Sequence of chain 1.D:
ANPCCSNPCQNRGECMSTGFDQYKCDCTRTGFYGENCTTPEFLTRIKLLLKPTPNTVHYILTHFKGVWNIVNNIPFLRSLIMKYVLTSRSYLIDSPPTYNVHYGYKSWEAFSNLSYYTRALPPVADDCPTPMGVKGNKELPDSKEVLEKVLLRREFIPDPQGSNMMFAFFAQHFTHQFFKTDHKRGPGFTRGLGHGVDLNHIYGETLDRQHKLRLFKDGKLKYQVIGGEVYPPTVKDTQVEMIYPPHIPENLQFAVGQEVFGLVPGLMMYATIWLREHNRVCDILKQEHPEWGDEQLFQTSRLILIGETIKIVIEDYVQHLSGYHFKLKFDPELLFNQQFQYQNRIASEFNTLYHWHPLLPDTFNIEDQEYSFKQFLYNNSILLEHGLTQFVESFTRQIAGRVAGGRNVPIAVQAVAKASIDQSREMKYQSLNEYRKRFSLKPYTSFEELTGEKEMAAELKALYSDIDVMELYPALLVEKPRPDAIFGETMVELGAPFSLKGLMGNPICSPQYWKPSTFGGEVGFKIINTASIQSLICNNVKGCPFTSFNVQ

The protein below binds the small molecule below.
Small molecule (SMILES): CC(=O)N[C@@H]1[C@@H](O)[C@H](O)[C@@H](CO)O[C@H]1O

Binding-site contacts:
Ligand atom C1 contacts residue ASN36 of chain 1.D at 1.4 Å.
Ligand atom C1 contacts residue GLU35 of chain 1.D at 4.5 Å.
Ligand atom O7 contacts residue TYR23 of chain 1.D at 4.1 Å.
Ligand atom C7 contacts residue ASN36 of chain 1.D at 4.3 Å.
Ligand atom N2 contacts residue TYR23 of chain 1.D at 4.1 Å.
Ligand atom N2 contacts residue ASN36 of chain 1.D at 3.0 Å (h-bond).
Ligand atom C8 contacts residue SER6 of chain 1.D at 3.7 Å.
Ligand atom C6 contacts residue GLU35 of chain 1.D at 3.1 Å.
Ligand atom C4 contacts residue ASN36 of chain 1.D at 4.3 Å.
Ligand atom C1 contacts residue TYR23 of chain 1.D at 4.1 Å (hydrophobic).
Ligand atom O5 contacts residue ASN36 of chain 1.D at 2.3 Å (h-bond).
Ligand atom O5 contacts residue GLU35 of chain 1.D at 3.3 Å (salt-bridge).
Ligand atom C7 contacts residue SER6 of chain 1.D at 4.3 Å.
Ligand atom C3 contacts residue ASN36 of chain 1.D at 3.9 Å.
Ligand atom C7 contacts residue PRO8 of chain 1.D at 3.9 Å (hydrophobic).
Ligand atom C5 contacts residue GLU35 of chain 1.D at 3.7 Å.
Ligand atom O7 contacts residue SER6 of chain 1.D at 4.0 Å.
Ligand atom C4 contacts residue GLU35 of chain 1.D at 4.2 Å.
Ligand atom C2 contacts residue ASN36 of chain 1.D at 2.6 Å.
Ligand atom C5 contacts residue ASN36 of chain 1.D at 3.6 Å.
Ligand atom O7 contacts residue PRO8 of chain 1.D at 4.1 Å.
Ligand atom C2 contacts residue TYR23 of chain 1.D at 3.5 Å (hydrophobic).
Ligand atom C8 contacts residue PRO8 of chain 1.D at 3.8 Å (hydrophobic).
Ligand atom C7 contacts residue TYR23 of chain 1.D at 4.3 Å (hydrophobic).
Ligand atom N2 contacts residue PRO8 of chain 1.D at 4.2 Å.
Ligand atom O6 contacts residue ASN36 of chain 1.D at 4.5 Å.
Ligand atom O6 contacts residue GLU35 of chain 1.D at 3.1 Å (salt-bridge).
Ligand atom O5 contacts residue TYR23 of chain 1.D at 4.3 Å.